The protein below binds the small molecule below.
Small molecule (SMILES): COc1ccc(C[C@H](N)C(=O)N[C@H]2[C@@H](O)[C@H](n3cnc4c(N(C)C)ncnc43)O[C@@H]2CO)cc1

Sequence of chain 2.A:
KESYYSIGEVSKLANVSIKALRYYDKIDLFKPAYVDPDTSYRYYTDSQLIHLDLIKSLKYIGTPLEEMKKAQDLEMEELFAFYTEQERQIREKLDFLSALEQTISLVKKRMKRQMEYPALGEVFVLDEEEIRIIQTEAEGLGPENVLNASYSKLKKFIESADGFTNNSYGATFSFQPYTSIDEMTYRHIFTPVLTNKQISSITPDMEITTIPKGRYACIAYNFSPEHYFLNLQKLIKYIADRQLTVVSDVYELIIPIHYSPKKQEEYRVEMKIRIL

Sequence of chain 1.A:
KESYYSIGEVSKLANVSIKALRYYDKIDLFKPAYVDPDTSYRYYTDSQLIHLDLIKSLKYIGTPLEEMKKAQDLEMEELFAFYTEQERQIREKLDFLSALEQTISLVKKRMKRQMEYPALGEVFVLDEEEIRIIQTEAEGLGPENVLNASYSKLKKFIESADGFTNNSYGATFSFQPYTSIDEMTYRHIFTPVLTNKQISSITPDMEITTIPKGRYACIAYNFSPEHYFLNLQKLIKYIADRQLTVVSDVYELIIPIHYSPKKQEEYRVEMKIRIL

Binding-site contacts:
Ligand atom CD1 contacts residue VAL147 of chain 1.A at 3.7 Å (hydrophobic).
Ligand atom CB contacts residue TYR152 of chain 1.A at 3.5 Å (hydrophobic).
Ligand atom O contacts residue ILE255 of chain 1.A at 3.9 Å.
Ligand atom CA contacts residue VAL147 of chain 1.A at 3.8 Å (hydrophobic).
Ligand atom N1 contacts residue ILE182 of chain 1.A at 3.8 Å.
Ligand atom CA contacts residue ILE255 of chain 1.A at 4.0 Å (hydrophobic).
Ligand atom CA contacts residue TYR187 of chain 1.A at 3.9 Å (hydrophobic).
Ligand atom C contacts residue TYR187 of chain 1.A at 3.4 Å (hydrophobic).
Ligand atom N3 contacts residue PRO144 of chain 1.A at 3.6 Å.
Ligand atom CMZ contacts residue TYR268 of chain 1.A at 3.2 Å (hydrophobic).
Ligand atom C contacts residue GLU253 of chain 1.A at 3.8 Å.
Ligand atom C2 contacts residue TYR229 of chain 1.A at 4.1 Å (hydrophobic).
Ligand atom O5' contacts residue TYR268 of chain 1.A at 4.1 Å.
Ligand atom CE2 contacts residue ILE255 of chain 1.A at 3.7 Å (hydrophobic).
Ligand atom CB contacts residue VAL147 of chain 1.A at 3.4 Å (hydrophobic).
Ligand atom N contacts residue TYR152 of chain 1.A at 3.3 Å (h-bond).
Ligand atom CD2 contacts residue TYR170 of chain 1.A at 3.7 Å (hydrophobic).
Ligand atom C1' contacts residue PRO144 of chain 1.A at 3.6 Å (hydrophobic).
Ligand atom N3' contacts residue ILE255 of chain 1.A at 3.7 Å.
Ligand atom O2' contacts residue TYR229 of chain 1.A at 4.0 Å.
Ligand atom C contacts residue VAL147 of chain 1.A at 3.9 Å (hydrophobic).
Ligand atom CZ contacts residue ASN149 of chain 1.A at 3.6 Å.
Ligand atom CA contacts residue TYR152 of chain 1.A at 3.8 Å (hydrophobic).
Ligand atom C3' contacts residue ILE255 of chain 1.A at 3.9 Å (hydrophobic).
Ligand atom N contacts residue TYR170 of chain 1.A at 3.5 Å (h-bond).
Ligand atom N contacts residue ILE255 of chain 1.A at 3.1 Å.
Ligand atom C10 contacts residue PRO226 of chain 1.A at 4.0 Å (hydrophobic).
Ligand atom O contacts residue TYR187 of chain 1.A at 2.4 Å (h-bond).
Ligand atom OM contacts residue TYR268 of chain 1.A at 4.1 Å.
Ligand atom O2' contacts residue PRO144 of chain 1.A at 3.5 Å (h-bond).
Ligand atom C4 contacts residue PRO144 of chain 1.A at 3.6 Å (hydrophobic).
Ligand atom O2' contacts residue TYR187 of chain 1.A at 3.6 Å.
Ligand atom N9 contacts residue PRO144 of chain 1.A at 3.6 Å.
Ligand atom N6 contacts residue PRO226 of chain 1.A at 4.1 Å.
Ligand atom CE2 contacts residue TYR170 of chain 1.A at 4.1 Å (hydrophobic).
Ligand atom CE1 contacts residue ASN149 of chain 1.A at 3.5 Å.
Ligand atom OM contacts residue ASN149 of chain 1.A at 3.6 Å (h-bond).
Ligand atom C contacts residue ILE255 of chain 1.A at 3.6 Å (hydrophobic).
Ligand atom C2 contacts residue ILE182 of chain 1.A at 3.5 Å (hydrophobic).
Ligand atom O contacts residue GLU253 of chain 1.A at 3.0 Å (salt-bridge).